Binding-site contacts:
Ligand atom C3 contacts residue ASN70 of chain 2.A at 3.9 Å.
Ligand atom C7 contacts residue LEU361 of chain 2.A at 4.4 Å (hydrophobic).
Ligand atom O7 contacts residue ASN70 of chain 2.A at 3.2 Å (h-bond).
Ligand atom C8 contacts residue LEU361 of chain 2.A at 4.2 Å (hydrophobic).
Ligand atom C2 contacts residue ASN70 of chain 2.A at 2.6 Å.
Ligand atom C5 contacts residue ASN70 of chain 2.A at 3.6 Å.
Ligand atom C1 contacts residue ASN70 of chain 2.A at 1.4 Å.
Ligand atom O6 contacts residue ASN71 of chain 2.A at 4.0 Å.
Ligand atom C7 contacts residue ASN70 of chain 2.A at 3.4 Å.
Ligand atom C4 contacts residue ASN70 of chain 2.A at 4.3 Å.
Ligand atom C6 contacts residue ASN71 of chain 2.A at 3.8 Å.
Ligand atom O5 contacts residue ASN70 of chain 2.A at 2.3 Å (h-bond).
Ligand atom N2 contacts residue ASN70 of chain 2.A at 3.1 Å (h-bond).

Sequence of chain 2.A:
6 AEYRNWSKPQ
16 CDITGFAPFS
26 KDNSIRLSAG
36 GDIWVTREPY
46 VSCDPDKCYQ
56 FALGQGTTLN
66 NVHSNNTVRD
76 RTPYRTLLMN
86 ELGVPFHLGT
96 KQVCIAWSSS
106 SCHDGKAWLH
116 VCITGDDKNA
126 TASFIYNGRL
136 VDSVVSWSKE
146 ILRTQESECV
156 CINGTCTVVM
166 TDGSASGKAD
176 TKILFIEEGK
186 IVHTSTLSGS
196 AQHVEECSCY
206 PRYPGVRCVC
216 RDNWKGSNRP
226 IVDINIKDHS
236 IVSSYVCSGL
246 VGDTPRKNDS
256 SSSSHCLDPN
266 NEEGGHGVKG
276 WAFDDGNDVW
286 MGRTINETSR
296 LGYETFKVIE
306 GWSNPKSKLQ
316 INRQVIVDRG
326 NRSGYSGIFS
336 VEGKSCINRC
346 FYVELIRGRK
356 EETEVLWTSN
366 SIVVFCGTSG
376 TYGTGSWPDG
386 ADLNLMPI

A protein and the small-molecule ligand that binds it are described below.
Small molecule (SMILES): CC(=O)N[C@@H]1[C@@H](O)[C@H](O)[C@@H](CO)O[C@H]1O